Sequence of chain 1.A:
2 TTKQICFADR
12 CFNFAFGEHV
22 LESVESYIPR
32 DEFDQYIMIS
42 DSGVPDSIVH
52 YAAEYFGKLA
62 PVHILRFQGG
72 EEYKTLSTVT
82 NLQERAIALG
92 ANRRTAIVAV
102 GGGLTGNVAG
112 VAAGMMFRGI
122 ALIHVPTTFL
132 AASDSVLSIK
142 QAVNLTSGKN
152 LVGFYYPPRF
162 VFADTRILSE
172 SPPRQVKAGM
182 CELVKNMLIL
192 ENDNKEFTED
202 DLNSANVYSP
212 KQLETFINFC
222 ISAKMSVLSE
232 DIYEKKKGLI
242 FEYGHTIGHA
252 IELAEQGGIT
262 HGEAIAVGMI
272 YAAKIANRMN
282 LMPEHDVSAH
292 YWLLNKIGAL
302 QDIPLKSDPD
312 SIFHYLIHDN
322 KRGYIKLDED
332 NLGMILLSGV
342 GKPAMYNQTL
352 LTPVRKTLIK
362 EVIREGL

Binding-site contacts:
Ligand atom OBK contacts residue GLU235 of chain 1.A at 2.9 Å (salt-bridge).
Ligand atom CBC contacts residue LYS225 of chain 1.A at 3.6 Å.
Ligand atom CBD contacts residue PHE242 of chain 1.A at 3.9 Å (hydrophobic).
Ligand atom OBI contacts residue GLU183 of chain 1.A at 2.8 Å (salt-bridge).
Ligand atom CBC contacts residue PHE242 of chain 1.A at 4.0 Å (hydrophobic).
Ligand atom OBI contacts residue HIS246 of chain 1.A at 3.1 Å (h-bond).
Ligand atom CBD contacts residue GLU235 of chain 1.A at 3.5 Å.
Ligand atom CBE contacts residue GLU235 of chain 1.A at 3.5 Å.
Ligand atom CBB contacts residue CO1 of chain 1.C at 3.0 Å.
Ligand atom OBJ contacts residue LYS186 of chain 1.A at 2.7 Å (salt-bridge).
Ligand atom OBI contacts residue ASP135 of chain 1.A at 2.7 Å (salt-bridge).
Ligand atom CBB contacts residue ASP135 of chain 1.A at 3.4 Å.
Ligand atom CBB contacts residue LYS186 of chain 1.A at 3.7 Å.
Ligand atom OBG contacts residue HIS246 of chain 1.A at 3.1 Å (h-bond).
Ligand atom CBC contacts residue ASP135 of chain 1.A at 3.0 Å.
Ligand atom CBH contacts residue PO41 of chain 1.E at 2.4 Å.
Ligand atom OBK contacts residue SER139 of chain 1.A at 4.0 Å.
Ligand atom CBF contacts residue PO41 of chain 1.E at 3.4 Å.
Ligand atom CBD contacts residue LYS225 of chain 1.A at 3.6 Å.
Ligand atom OBJ contacts residue LYS225 of chain 1.A at 3.5 Å (salt-bridge).
Ligand atom CBA contacts residue CO1 of chain 1.C at 3.0 Å.
Ligand atom OBI contacts residue CO1 of chain 1.C at 2.1 Å.
Ligand atom OBK contacts residue LYS225 of chain 1.A at 2.7 Å (salt-bridge).
Ligand atom OBG contacts residue HIS262 of chain 1.A at 3.2 Å (h-bond).
Ligand atom CBD contacts residue ASP135 of chain 1.A at 4.1 Å.
Ligand atom OBI contacts residue PHE242 of chain 1.A at 3.9 Å.
Ligand atom OBJ contacts residue PHE242 of chain 1.A at 3.2 Å.
Ligand atom CBE contacts residue PO41 of chain 1.E at 4.0 Å.
Ligand atom OBI contacts residue LYS186 of chain 1.A at 3.1 Å (salt-bridge).
Ligand atom CBF contacts residue NAD1 of chain 1.F at 4.1 Å.
Ligand atom CBB contacts residue HIS246 of chain 1.A at 3.6 Å.
Ligand atom CBC contacts residue LYS186 of chain 1.A at 3.9 Å.
Ligand atom CBA contacts residue ASP135 of chain 1.A at 3.8 Å.
Ligand atom OBJ contacts residue ASP135 of chain 1.A at 2.9 Å (salt-bridge).
Ligand atom CBH contacts residue GLU243 of chain 1.A at 3.7 Å.
Ligand atom CBB contacts residue PHE242 of chain 1.A at 3.7 Å (hydrophobic).
Ligand atom CBA contacts residue HIS246 of chain 1.A at 4.0 Å.
Ligand atom CBA contacts residue NAD1 of chain 1.F at 3.9 Å.
Ligand atom OBG contacts residue CO1 of chain 1.C at 2.3 Å.
Ligand atom CBE contacts residue NAD1 of chain 1.F at 3.8 Å.

The protein below binds the small molecule below.
Small molecule (SMILES): C=C1C[C@@H](O)[C@H](O)[C@@H](O)[C@@H]1O